A small-molecule ligand and the protein it binds are described below.
Small molecule (SMILES): CC[C@H](C)[C@@H]1NC(=O)[C@H](CCCCN)NC(=O)[C@H](Cc2ccccc2)NC(=O)CNC(=O)[C@H](Cc2ccc(O)cc2)NC(=O)[C@H](CC(C)C)NC(=O)[C@H](CCCN=C(N)N)NC(=O)[C@@H](NC(=O)CN)CSSC[C@@H](C(=O)NCC=O)NC(=O)CNC(=O)[C@H](CC2=NC=NC2)NC1=O

Binding-site contacts:
Ligand atom CD2 contacts residue ILE57 of chain 1.B at 3.8 Å (hydrophobic).
Ligand atom CZ contacts residue GLN36 of chain 1.B at 3.4 Å.
Ligand atom CD1 contacts residue TYR39 of chain 1.B at 3.6 Å (hydrophobic).
Ligand atom O contacts residue GLN40 of chain 1.B at 3.1 Å.
Ligand atom CG contacts residue ILE57 of chain 1.B at 3.6 Å (hydrophobic).
Ligand atom CB contacts residue GLN40 of chain 1.B at 3.7 Å.
Ligand atom C contacts residue GLN36 of chain 1.B at 3.6 Å.
Ligand atom ND1 contacts residue ILE57 of chain 1.B at 3.3 Å.
Ligand atom C contacts residue LEU41 of chain 1.B at 3.7 Å (hydrophobic).
Ligand atom O contacts residue GLN36 of chain 1.B at 3.5 Å (h-bond).
Ligand atom O contacts residue LEU41 of chain 1.B at 3.8 Å.
Ligand atom NE2 contacts residue ILE57 of chain 1.B at 3.6 Å.
Ligand atom O contacts residue ASP103 of chain 1.B at 3.7 Å.
Ligand atom CA contacts residue LEU41 of chain 1.B at 3.7 Å (hydrophobic).
Ligand atom CE2 contacts residue GLU52 of chain 1.B at 3.7 Å.
Ligand atom CB contacts residue LEU41 of chain 1.B at 3.4 Å (hydrophobic).
Ligand atom N contacts residue LEU41 of chain 1.B at 2.8 Å (h-bond).
Ligand atom CD contacts residue GLN40 of chain 1.B at 3.8 Å.
Ligand atom CD2 contacts residue LEU41 of chain 1.B at 3.6 Å (hydrophobic).
Ligand atom CZ contacts residue VAL101 of chain 1.B at 3.7 Å (hydrophobic).
Ligand atom CE2 contacts residue GLN36 of chain 1.B at 3.2 Å.
Ligand atom CB contacts residue LEU41 of chain 1.B at 3.6 Å (hydrophobic).
Ligand atom O contacts residue LEU41 of chain 1.B at 3.0 Å (h-bond).
Ligand atom CA contacts residue LEU41 of chain 1.B at 3.7 Å (hydrophobic).
Ligand atom CZ contacts residue VAL67 of chain 1.B at 3.9 Å (hydrophobic).
Ligand atom CB contacts residue VAL42 of chain 1.B at 3.8 Å (hydrophobic).
Ligand atom N contacts residue ASP103 of chain 1.B at 3.8 Å.
Ligand atom CA contacts residue ASP103 of chain 1.B at 3.5 Å.
Ligand atom CE1 contacts residue GLN36 of chain 1.B at 3.5 Å.
Ligand atom CD1 contacts residue GLN36 of chain 1.B at 3.7 Å.
Ligand atom CA contacts residue GLN36 of chain 1.B at 3.7 Å.
Ligand atom CE2 contacts residue ILE69 of chain 1.B at 3.4 Å (hydrophobic).
Ligand atom CD2 contacts residue GLN36 of chain 1.B at 3.5 Å.
Ligand atom O contacts residue GLN36 of chain 1.B at 3.4 Å (h-bond).
Ligand atom CB contacts residue LEU41 of chain 1.B at 3.8 Å (hydrophobic).
Ligand atom CZ contacts residue ALA110 of chain 1.B at 3.8 Å (hydrophobic).
Ligand atom CE1 contacts residue ILE57 of chain 1.B at 3.3 Å (hydrophobic).
Ligand atom CA contacts residue GLN40 of chain 1.B at 3.7 Å.
Ligand atom C contacts residue ASP103 of chain 1.B at 3.8 Å.
Ligand atom ND1 contacts residue GLN40 of chain 1.B at 3.8 Å.

Sequence of chain 1.B:
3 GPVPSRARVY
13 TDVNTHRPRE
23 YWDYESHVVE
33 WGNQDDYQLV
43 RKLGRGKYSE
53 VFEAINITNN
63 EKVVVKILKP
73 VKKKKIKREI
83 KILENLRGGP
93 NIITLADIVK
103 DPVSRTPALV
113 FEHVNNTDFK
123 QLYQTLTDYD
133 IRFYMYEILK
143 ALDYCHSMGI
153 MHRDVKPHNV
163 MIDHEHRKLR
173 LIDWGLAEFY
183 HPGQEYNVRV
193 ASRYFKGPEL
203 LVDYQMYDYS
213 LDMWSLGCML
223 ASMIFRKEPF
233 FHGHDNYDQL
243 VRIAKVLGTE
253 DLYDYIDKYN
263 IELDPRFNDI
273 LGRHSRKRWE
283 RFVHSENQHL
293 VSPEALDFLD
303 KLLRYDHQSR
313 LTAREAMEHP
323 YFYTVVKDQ